Binding-site contacts:
Ligand atom O23 contacts residue TYR82 of chain 1.C at 3.7 Å.
Ligand atom O25 contacts residue TYR82 of chain 1.C at 3.6 Å.
Ligand atom C12 contacts residue TRP27 of chain 1.C at 4.0 Å (hydrophobic).
Ligand atom C26 contacts residue PHE30 of chain 1.C at 4.0 Å (hydrophobic).
Ligand atom C12 contacts residue TRP53 of chain 1.G at 3.9 Å (hydrophobic).
Ligand atom C10 contacts residue TRP53 of chain 1.G at 4.2 Å (hydrophobic).
Ligand atom C26 contacts residue TRP27 of chain 1.C at 3.6 Å (hydrophobic).
Ligand atom C24 contacts residue TYR82 of chain 1.C at 4.0 Å (hydrophobic).
Ligand atom C12 contacts residue PHE30 of chain 1.C at 4.0 Å (hydrophobic).
Ligand atom C24 contacts residue HIS31 of chain 1.C at 4.0 Å.
Ligand atom C15 contacts residue TRP53 of chain 1.G at 4.1 Å (hydrophobic).
Ligand atom C24 contacts residue TRP53 of chain 1.G at 3.6 Å (hydrophobic).
Ligand atom O25 contacts residue TRP53 of chain 1.G at 3.5 Å.
Ligand atom C16 contacts residue TRP27 of chain 1.C at 4.2 Å (hydrophobic).
Ligand atom O06 contacts residue TRP53 of chain 1.G at 3.8 Å.
Ligand atom O25 contacts residue HIS31 of chain 1.C at 3.2 Å (h-bond).
Ligand atom C14 contacts residue TRP53 of chain 1.G at 4.2 Å (hydrophobic).
Ligand atom C13 contacts residue HIS31 of chain 1.C at 4.3 Å.
Ligand atom C22 contacts residue TYR109 of chain 1.A at 3.5 Å (hydrophobic).
Ligand atom C14 contacts residue TRP27 of chain 1.C at 3.8 Å (hydrophobic).
Ligand atom C24 contacts residue TRP27 of chain 1.C at 3.5 Å (hydrophobic).
Ligand atom C13 contacts residue TRP27 of chain 1.C at 3.6 Å (hydrophobic).
Ligand atom C07 contacts residue TRP53 of chain 1.G at 3.8 Å (hydrophobic).
Ligand atom C11 contacts residue TRP53 of chain 1.G at 3.8 Å (hydrophobic).
Ligand atom C12 contacts residue HIS31 of chain 1.C at 3.9 Å.
Ligand atom O23 contacts residue TRP27 of chain 1.C at 3.2 Å.
Ligand atom C22 contacts residue TRP53 of chain 1.G at 4.5 Å (hydrophobic).
Ligand atom C16 contacts residue TYR109 of chain 1.A at 4.2 Å (hydrophobic).
Ligand atom C13 contacts residue TRP53 of chain 1.G at 3.6 Å (hydrophobic).
Ligand atom O23 contacts residue TRP53 of chain 1.G at 4.3 Å.
Ligand atom O25 contacts residue TRP27 of chain 1.C at 4.0 Å.
Ligand atom C22 contacts residue TRP27 of chain 1.C at 3.6 Å (hydrophobic).
Ligand atom C11 contacts residue PHE30 of chain 1.C at 3.7 Å (hydrophobic).
Ligand atom C05 contacts residue TRP53 of chain 1.G at 3.8 Å (hydrophobic).
Ligand atom O09 contacts residue PHE30 of chain 1.C at 4.2 Å.

The protein below binds the small molecule below.
Small molecule (SMILES): CC(C)[C@]12O[C@H]1[C@@H]1O[C@]13[C@]1(O[C@H]1C[C@H]1C4=C(CC[C@@]13C)C(=O)OC4)[C@@H]2O

Sequence of chain 1.C:
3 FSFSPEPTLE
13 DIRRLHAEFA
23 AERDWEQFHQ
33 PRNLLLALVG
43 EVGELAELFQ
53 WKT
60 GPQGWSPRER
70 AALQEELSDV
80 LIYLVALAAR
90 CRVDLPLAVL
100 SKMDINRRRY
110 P

Sequence of chain 1.A:
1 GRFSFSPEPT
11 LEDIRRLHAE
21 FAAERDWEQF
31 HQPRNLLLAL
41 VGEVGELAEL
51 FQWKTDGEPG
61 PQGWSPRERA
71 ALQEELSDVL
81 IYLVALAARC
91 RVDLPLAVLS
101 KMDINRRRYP

Sequence of chain 1.G:
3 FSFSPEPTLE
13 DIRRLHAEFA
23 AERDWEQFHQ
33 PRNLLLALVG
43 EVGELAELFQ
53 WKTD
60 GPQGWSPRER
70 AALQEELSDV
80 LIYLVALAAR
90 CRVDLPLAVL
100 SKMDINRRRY